Sequence of chain 1.B:
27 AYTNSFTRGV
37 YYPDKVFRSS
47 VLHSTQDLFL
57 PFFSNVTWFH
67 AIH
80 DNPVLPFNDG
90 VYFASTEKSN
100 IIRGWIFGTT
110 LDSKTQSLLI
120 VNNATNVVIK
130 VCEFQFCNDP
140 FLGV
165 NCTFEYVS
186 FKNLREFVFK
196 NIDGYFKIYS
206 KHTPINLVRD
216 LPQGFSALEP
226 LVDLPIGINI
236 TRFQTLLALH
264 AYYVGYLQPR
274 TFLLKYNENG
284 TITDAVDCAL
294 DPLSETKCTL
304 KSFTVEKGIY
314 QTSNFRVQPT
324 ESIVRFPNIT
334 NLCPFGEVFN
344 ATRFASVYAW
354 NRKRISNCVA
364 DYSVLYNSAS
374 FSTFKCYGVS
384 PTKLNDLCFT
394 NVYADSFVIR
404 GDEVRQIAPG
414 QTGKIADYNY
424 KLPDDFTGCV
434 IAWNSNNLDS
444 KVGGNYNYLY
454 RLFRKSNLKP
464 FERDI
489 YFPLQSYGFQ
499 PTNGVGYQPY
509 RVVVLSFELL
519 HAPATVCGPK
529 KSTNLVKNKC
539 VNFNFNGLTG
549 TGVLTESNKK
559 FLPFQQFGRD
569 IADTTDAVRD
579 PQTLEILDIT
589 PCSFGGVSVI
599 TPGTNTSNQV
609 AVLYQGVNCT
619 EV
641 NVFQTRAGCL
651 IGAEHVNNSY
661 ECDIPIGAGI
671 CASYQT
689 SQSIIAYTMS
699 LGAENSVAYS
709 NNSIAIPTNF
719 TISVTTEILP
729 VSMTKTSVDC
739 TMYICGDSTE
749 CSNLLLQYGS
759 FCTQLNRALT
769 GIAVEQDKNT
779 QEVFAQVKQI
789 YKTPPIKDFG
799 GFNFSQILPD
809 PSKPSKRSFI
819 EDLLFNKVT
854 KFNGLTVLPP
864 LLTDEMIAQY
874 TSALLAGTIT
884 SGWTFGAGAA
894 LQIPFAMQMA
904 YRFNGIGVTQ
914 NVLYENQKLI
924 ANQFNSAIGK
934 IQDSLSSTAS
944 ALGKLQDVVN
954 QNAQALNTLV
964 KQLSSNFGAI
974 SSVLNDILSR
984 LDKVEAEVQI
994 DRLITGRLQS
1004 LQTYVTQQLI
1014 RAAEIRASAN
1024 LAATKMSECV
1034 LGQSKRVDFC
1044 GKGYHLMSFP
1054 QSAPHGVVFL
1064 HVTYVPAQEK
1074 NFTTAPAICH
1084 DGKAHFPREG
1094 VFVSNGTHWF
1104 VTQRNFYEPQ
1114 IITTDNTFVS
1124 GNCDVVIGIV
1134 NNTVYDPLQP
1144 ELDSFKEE

Binding-site contacts:
Ligand atom C4 contacts residue SER803 of chain 1.B at 4.4 Å.
Ligand atom N2 contacts residue ASN801 of chain 1.B at 2.9 Å (h-bond).
Ligand atom C1 contacts residue SER803 of chain 1.B at 3.3 Å.
Ligand atom C3 contacts residue ASN801 of chain 1.B at 3.8 Å.
Ligand atom O5 contacts residue SER803 of chain 1.B at 3.5 Å (h-bond).
Ligand atom C1 contacts residue ASN801 of chain 1.B at 1.4 Å.
Ligand atom C2 contacts residue ASN801 of chain 1.B at 2.4 Å.
Ligand atom C7 contacts residue ASN801 of chain 1.B at 3.9 Å.
Ligand atom C3 contacts residue SER803 of chain 1.B at 4.3 Å.
Ligand atom O5 contacts residue GLN804 of chain 1.B at 4.1 Å.
Ligand atom C5 contacts residue SER803 of chain 1.B at 3.5 Å.
Ligand atom C6 contacts residue GLN804 of chain 1.B at 3.5 Å.
Ligand atom O5 contacts residue ASN801 of chain 1.B at 2.2 Å (h-bond).
Ligand atom O6 contacts residue GLN804 of chain 1.B at 3.5 Å (h-bond).
Ligand atom C2 contacts residue SER803 of chain 1.B at 4.4 Å.
Ligand atom C5 contacts residue GLN804 of chain 1.B at 3.6 Å.
Ligand atom C4 contacts residue ASN801 of chain 1.B at 4.2 Å.
Ligand atom C5 contacts residue ASN801 of chain 1.B at 3.6 Å.
Ligand atom O7 contacts residue ASN801 of chain 1.B at 4.3 Å.
Ligand atom C8 contacts residue GLN804 of chain 1.B at 4.4 Å.
Ligand atom C8 contacts residue LYS795 of chain 1.B at 4.4 Å.

A small-molecule ligand and the protein it binds are described below.
Small molecule (SMILES): CC(=O)N[C@H]1[C@H](O[C@H]2[C@H](O)[C@@H](NC(C)=O)CO[C@@H]2CO)O[C@H](CO)[C@@H](O)[C@@H]1O